This protein binds this small molecule.
Small molecule (SMILES): O=P(O)(O)OC[C@@H](O)[C@H](CCO)OP(=O)(O)O

Sequence of chain 1.A:
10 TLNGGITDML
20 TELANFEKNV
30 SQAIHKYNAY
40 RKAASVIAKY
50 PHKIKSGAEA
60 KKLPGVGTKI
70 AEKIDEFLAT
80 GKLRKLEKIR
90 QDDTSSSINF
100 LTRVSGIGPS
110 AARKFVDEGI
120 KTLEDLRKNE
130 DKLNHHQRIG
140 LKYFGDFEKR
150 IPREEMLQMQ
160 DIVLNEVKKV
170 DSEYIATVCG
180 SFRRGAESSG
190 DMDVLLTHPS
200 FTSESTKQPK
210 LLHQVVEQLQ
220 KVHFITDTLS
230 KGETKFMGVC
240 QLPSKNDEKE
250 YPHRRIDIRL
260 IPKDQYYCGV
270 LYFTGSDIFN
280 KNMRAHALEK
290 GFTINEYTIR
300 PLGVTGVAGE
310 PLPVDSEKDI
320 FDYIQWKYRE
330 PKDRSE

Binding-site contacts:
Ligand atom OPP contacts residue DG1 of chain 1.B at 2.4 Å (h-bond).
Ligand atom O22 contacts residue DG1 of chain 1.B at 2.2 Å (h-bond).
Ligand atom C4' contacts residue LYS68 of chain 1.A at 4.1 Å.
Ligand atom O22 contacts residue LYS35 of chain 1.A at 3.8 Å.
Ligand atom C1' contacts residue LYS68 of chain 1.A at 4.0 Å.
Ligand atom P2 contacts residue LYS35 of chain 1.A at 3.8 Å.
Ligand atom C1' contacts residue DG1 of chain 1.B at 3.7 Å.
Ligand atom OPP contacts residue LYS68 of chain 1.A at 3.4 Å.
Ligand atom C3' contacts residue LYS72 of chain 1.A at 1.5 Å.
Ligand atom O32 contacts residue GLU26 of chain 1.A at 4.0 Å.
Ligand atom C3' contacts residue LYS68 of chain 1.A at 4.4 Å.
Ligand atom P contacts residue LYS84 of chain 1.A at 4.1 Å.
Ligand atom C3' contacts residue DG1 of chain 1.B at 4.3 Å.
Ligand atom OP1 contacts residue LYS84 of chain 1.A at 4.2 Å.
Ligand atom OP3 contacts residue LYS84 of chain 1.A at 3.0 Å (salt-bridge).
Ligand atom O32 contacts residue DG1 of chain 1.B at 2.5 Å (h-bond).
Ligand atom OP1 contacts residue LYS35 of chain 1.A at 4.5 Å.
Ligand atom OPP contacts residue LYS72 of chain 1.A at 4.3 Å.
Ligand atom C1' contacts residue LYS72 of chain 1.A at 3.8 Å.
Ligand atom C2' contacts residue LYS72 of chain 1.A at 2.4 Å.
Ligand atom O32 contacts residue TYR39 of chain 1.A at 4.3 Å.
Ligand atom O4' contacts residue LYS68 of chain 1.A at 3.1 Å.
Ligand atom O5' contacts residue LYS84 of chain 1.A at 4.3 Å.
Ligand atom C4' contacts residue DG1 of chain 1.B at 4.5 Å.
Ligand atom OPP contacts residue TYR39 of chain 1.A at 4.5 Å.
Ligand atom P2 contacts residue DG1 of chain 1.B at 1.5 Å.
Ligand atom C2' contacts residue LYS68 of chain 1.A at 4.0 Å.
Ligand atom O32 contacts residue LYS35 of chain 1.A at 2.9 Å (salt-bridge).
Ligand atom C3' contacts residue TYR39 of chain 1.A at 3.5 Å (hydrophobic).